Sequence of chain 2.A:
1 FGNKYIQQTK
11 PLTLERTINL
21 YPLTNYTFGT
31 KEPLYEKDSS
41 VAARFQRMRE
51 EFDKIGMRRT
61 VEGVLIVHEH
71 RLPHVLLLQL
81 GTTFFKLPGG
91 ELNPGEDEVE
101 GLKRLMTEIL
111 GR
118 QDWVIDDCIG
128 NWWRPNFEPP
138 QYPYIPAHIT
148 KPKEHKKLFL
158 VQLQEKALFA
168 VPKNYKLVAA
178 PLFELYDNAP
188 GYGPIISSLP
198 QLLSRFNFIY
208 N

Binding-site contacts:
Ligand atom O3B contacts residue GLN138 of chain 2.A at 3.6 Å (h-bond).
Ligand atom PG contacts residue LYS153 of chain 2.A at 3.8 Å.
Ligand atom PG contacts residue ARG131 of chain 2.A at 4.2 Å.
Ligand atom N6A contacts residue PHE84 of chain 2.A at 3.9 Å.
Ligand atom C6A contacts residue PHE84 of chain 2.A at 3.8 Å (hydrophobic).
Ligand atom O2G contacts residue GLN138 of chain 2.A at 2.8 Å (h-bond).
Ligand atom N7A contacts residue PHE84 of chain 2.A at 3.5 Å.
Ligand atom O1B contacts residue PRO136 of chain 2.A at 3.7 Å.
Ligand atom N9A contacts residue PHE84 of chain 2.A at 3.5 Å.
Ligand atom O2D contacts residue LYS86 of chain 2.A at 4.4 Å.
Ligand atom O1B contacts residue ARG131 of chain 2.A at 3.1 Å (salt-bridge).
Ligand atom O2D contacts residue PHE84 of chain 2.A at 4.1 Å.
Ligand atom O1D contacts residue LYS153 of chain 2.A at 3.8 Å.
Ligand atom O3A contacts residue GLN138 of chain 2.A at 4.2 Å.
Ligand atom O3B contacts residue ARG44 of chain 2.A at 4.2 Å.
Ligand atom N1A contacts residue PHE84 of chain 2.A at 3.8 Å.
Ligand atom PG contacts residue GLN138 of chain 2.A at 3.4 Å.
Ligand atom C8A contacts residue PHE84 of chain 2.A at 3.6 Å (hydrophobic).
Ligand atom O1G contacts residue ARG44 of chain 2.A at 3.2 Å (salt-bridge).
Ligand atom PB contacts residue GLN138 of chain 2.A at 4.1 Å.
Ligand atom O2G contacts residue ILE192 of chain 2.A at 4.2 Å.
Ligand atom N3A contacts residue PHE84 of chain 2.A at 3.5 Å.
Ligand atom O1G contacts residue GLN138 of chain 2.A at 3.5 Å (h-bond).
Ligand atom C4A contacts residue PHE84 of chain 2.A at 3.3 Å (hydrophobic).
Ligand atom O2G contacts residue LYS153 of chain 2.A at 3.2 Å (salt-bridge).
Ligand atom O1G contacts residue ARG131 of chain 2.A at 3.0 Å (salt-bridge).
Ligand atom PB contacts residue PRO136 of chain 2.A at 4.5 Å.
Ligand atom O1B contacts residue ARG44 of chain 2.A at 2.7 Å (salt-bridge).
Ligand atom PG contacts residue ARG44 of chain 2.A at 4.3 Å.
Ligand atom O1G contacts residue LYS153 of chain 2.A at 3.5 Å (salt-bridge).
Ligand atom C5A contacts residue PHE84 of chain 2.A at 3.3 Å (hydrophobic).
Ligand atom O3A contacts residue PRO136 of chain 2.A at 3.8 Å.
Ligand atom PB contacts residue ARG44 of chain 2.A at 3.5 Å.
Ligand atom C2A contacts residue PHE84 of chain 2.A at 3.6 Å (hydrophobic).
Ligand atom O2B contacts residue ARG44 of chain 2.A at 3.4 Å (salt-bridge).
Ligand atom O1B contacts residue GLN138 of chain 2.A at 3.6 Å.

This small molecule binds to this protein.
Small molecule (SMILES): Nc1ncnc2c1ncn2[C@@H]1O[C@H](CO[P](=O)(O)O[P](=O)(O)O[P](=O)(O)O[P](=O)(O)OC[C@H]2O[C@@H](n3cnc4c(N)ncnc43)[C@H](O)[C@@H]2O)[C@@H](O)[C@H]1O